Sequence of chain 1.A:
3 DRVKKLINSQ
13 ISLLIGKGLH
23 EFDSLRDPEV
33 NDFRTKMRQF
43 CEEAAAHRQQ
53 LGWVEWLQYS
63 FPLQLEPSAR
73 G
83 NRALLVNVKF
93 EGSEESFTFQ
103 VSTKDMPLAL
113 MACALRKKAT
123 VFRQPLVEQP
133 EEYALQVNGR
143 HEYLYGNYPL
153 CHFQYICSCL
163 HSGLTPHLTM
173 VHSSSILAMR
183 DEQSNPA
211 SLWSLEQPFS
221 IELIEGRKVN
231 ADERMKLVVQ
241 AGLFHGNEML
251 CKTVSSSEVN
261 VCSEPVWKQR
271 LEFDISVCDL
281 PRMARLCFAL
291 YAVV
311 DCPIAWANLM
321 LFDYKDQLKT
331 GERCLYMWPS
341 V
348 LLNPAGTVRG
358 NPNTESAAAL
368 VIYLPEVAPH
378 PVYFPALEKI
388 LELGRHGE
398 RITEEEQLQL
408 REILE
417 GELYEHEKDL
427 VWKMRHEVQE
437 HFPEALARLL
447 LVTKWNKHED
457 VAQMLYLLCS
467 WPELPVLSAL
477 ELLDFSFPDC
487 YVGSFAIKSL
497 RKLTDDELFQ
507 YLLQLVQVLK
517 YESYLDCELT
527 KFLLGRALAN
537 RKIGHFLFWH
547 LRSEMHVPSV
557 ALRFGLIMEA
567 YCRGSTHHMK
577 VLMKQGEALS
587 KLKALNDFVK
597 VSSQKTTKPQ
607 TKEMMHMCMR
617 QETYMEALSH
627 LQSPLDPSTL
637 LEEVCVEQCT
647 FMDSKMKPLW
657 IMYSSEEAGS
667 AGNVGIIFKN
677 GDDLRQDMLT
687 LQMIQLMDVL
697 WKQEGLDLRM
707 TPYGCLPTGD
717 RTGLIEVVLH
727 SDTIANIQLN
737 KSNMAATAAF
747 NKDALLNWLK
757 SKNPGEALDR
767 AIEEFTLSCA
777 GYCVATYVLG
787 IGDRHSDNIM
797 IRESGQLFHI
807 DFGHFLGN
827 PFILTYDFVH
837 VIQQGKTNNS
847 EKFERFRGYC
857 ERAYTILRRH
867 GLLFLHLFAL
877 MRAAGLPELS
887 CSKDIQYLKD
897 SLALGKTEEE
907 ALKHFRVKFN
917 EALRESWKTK

A small-molecule ligand and the protein it binds are described below.
Small molecule (SMILES): COc1ncc(C2=CCOCC2)cc1NS(=O)(=O)c1cn(Cc2ccccc2)c(C)n1

Binding-site contacts:
Ligand atom C2 contacts residue ILE721 of chain 1.A at 3.6 Å (hydrophobic).
Ligand atom C2 contacts residue TYR709 of chain 1.A at 3.7 Å (hydrophobic).
Ligand atom C18 contacts residue ILE673 of chain 1.A at 3.7 Å (hydrophobic).
Ligand atom C21 contacts residue TYR709 of chain 1.A at 3.8 Å (hydrophobic).
Ligand atom C20 contacts residue GLU722 of chain 1.A at 3.5 Å.
Ligand atom C20 contacts residue VAL724 of chain 1.A at 3.5 Å (hydrophobic).
Ligand atom C14 contacts residue MET796 of chain 1.A at 3.8 Å (hydrophobic).
Ligand atom C13 contacts residue MET796 of chain 1.A at 3.3 Å (hydrophobic).
Ligand atom C13 contacts residue TRP656 of chain 1.A at 3.7 Å (hydrophobic).
Ligand atom O3 contacts residue VAL724 of chain 1.A at 2.9 Å (h-bond).
Ligand atom C3 contacts residue ILE673 of chain 1.A at 3.8 Å (hydrophobic).
Ligand atom C19 contacts residue TRP656 of chain 1.A at 3.7 Å (hydrophobic).
Ligand atom C contacts residue ASP683 of chain 1.A at 3.3 Å.
Ligand atom O1 contacts residue MET648 of chain 1.A at 3.7 Å.
Ligand atom C2 contacts residue ILE806 of chain 1.A at 3.8 Å (hydrophobic).
Ligand atom C7 contacts residue MET648 of chain 1.A at 3.6 Å (hydrophobic).
Ligand atom C8 contacts residue ASP793 of chain 1.A at 3.6 Å.
Ligand atom C10 contacts residue MET648 of chain 1.A at 3.7 Å (hydrophobic).
Ligand atom C4 contacts residue ILE673 of chain 1.A at 3.6 Å (hydrophobic).
Ligand atom C16 contacts residue ASP793 of chain 1.A at 3.6 Å.
Ligand atom C16 contacts residue ILE806 of chain 1.A at 3.8 Å (hydrophobic).
Ligand atom O2 contacts residue MET648 of chain 1.A at 3.5 Å.
Ligand atom O1 contacts residue PRO654 of chain 1.A at 3.0 Å.
Ligand atom O3 contacts residue VAL723 of chain 1.A at 3.5 Å.
Ligand atom S contacts residue LYS675 of chain 1.A at 3.5 Å (salt-bridge).
Ligand atom C17 contacts residue ILE673 of chain 1.A at 3.6 Å (hydrophobic).
Ligand atom C15 contacts residue ILE806 of chain 1.A at 3.7 Å (hydrophobic).
Ligand atom O1 contacts residue LYS675 of chain 1.A at 2.8 Å (salt-bridge).
Ligand atom C14 contacts residue THR729 of chain 1.A at 3.6 Å.
Ligand atom C9 contacts residue THR729 of chain 1.A at 3.5 Å.
Ligand atom C1 contacts residue ILE721 of chain 1.A at 3.6 Å (hydrophobic).
Ligand atom C21 contacts residue GLU722 of chain 1.A at 3.3 Å.
Ligand atom C contacts residue ASP807 of chain 1.A at 3.4 Å.
Ligand atom O3 contacts residue GLU722 of chain 1.A at 3.8 Å.
Ligand atom C8 contacts residue THR729 of chain 1.A at 3.8 Å.
Ligand atom O2 contacts residue TRP656 of chain 1.A at 3.1 Å (h-bond).
Ligand atom O contacts residue LYS675 of chain 1.A at 3.7 Å.
Ligand atom C21 contacts residue ILE721 of chain 1.A at 3.7 Å (hydrophobic).
Ligand atom C19 contacts residue MET796 of chain 1.A at 3.6 Å (hydrophobic).
Ligand atom N1 contacts residue LYS675 of chain 1.A at 3.0 Å (salt-bridge).